Sequence of chain 20.A:
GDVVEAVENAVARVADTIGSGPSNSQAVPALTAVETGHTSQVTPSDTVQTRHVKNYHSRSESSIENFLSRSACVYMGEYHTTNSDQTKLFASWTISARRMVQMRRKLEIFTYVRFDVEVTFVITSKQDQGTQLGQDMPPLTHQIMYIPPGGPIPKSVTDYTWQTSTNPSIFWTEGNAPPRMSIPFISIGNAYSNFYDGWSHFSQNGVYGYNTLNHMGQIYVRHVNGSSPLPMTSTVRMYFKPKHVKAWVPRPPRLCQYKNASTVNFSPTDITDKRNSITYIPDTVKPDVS

Binding-site contacts:
Ligand atom O contacts residue TYR192 of chain 20.A at 3.9 Å.
Ligand atom C1 contacts residue ILE183 of chain 20.A at 4.2 Å (hydrophobic).
Ligand atom OXT contacts residue ASN194 of chain 20.A at 4.3 Å.
Ligand atom O contacts residue ASN194 of chain 20.A at 3.0 Å (h-bond).
Ligand atom C2 contacts residue ILE95 of chain 20.A at 3.8 Å (hydrophobic).
Ligand atom O contacts residue VAL113 of chain 20.A at 4.0 Å.
Ligand atom C7 contacts residue VAL117 of chain 20.A at 4.3 Å (hydrophobic).
Ligand atom N contacts residue ILE219 of chain 20.A at 4.0 Å.
Ligand atom C5 contacts residue PHE240 of chain 20.A at 4.1 Å (hydrophobic).
Ligand atom OXT contacts residue MET216 of chain 20.A at 4.2 Å.
Ligand atom C8 contacts residue MET216 of chain 20.A at 3.9 Å (hydrophobic).
Ligand atom C9 contacts residue TYR192 of chain 20.A at 4.1 Å (hydrophobic).
Ligand atom N contacts residue TYR146 of chain 20.A at 4.1 Å.
Ligand atom O contacts residue LEU107 of chain 20.A at 4.4 Å.
Ligand atom C contacts residue TYR210 of chain 20.A at 4.1 Å (hydrophobic).
Ligand atom C7 contacts residue TYR192 of chain 20.A at 4.4 Å (hydrophobic).
Ligand atom N contacts residue MET181 of chain 20.A at 3.9 Å.
Ligand atom C contacts residue TYR192 of chain 20.A at 4.2 Å (hydrophobic).
Ligand atom C3 contacts residue ILE183 of chain 20.A at 3.7 Å (hydrophobic).
Ligand atom C10 contacts residue TYR192 of chain 20.A at 4.3 Å (hydrophobic).
Ligand atom C5 contacts residue ILE95 of chain 20.A at 3.8 Å (hydrophobic).
Ligand atom CA2 contacts residue PHE115 of chain 20.A at 4.3 Å (hydrophobic).
Ligand atom C5 contacts residue ILE183 of chain 20.A at 4.4 Å (hydrophobic).
Ligand atom C4 contacts residue ILE183 of chain 20.A at 4.2 Å (hydrophobic).
Ligand atom C7 contacts residue ILE95 of chain 20.A at 4.3 Å (hydrophobic).
Ligand atom C2 contacts residue ILE183 of chain 20.A at 4.2 Å (hydrophobic).
Ligand atom C9 contacts residue PHE115 of chain 20.A at 4.1 Å (hydrophobic).
Ligand atom C8 contacts residue TYR192 of chain 20.A at 3.6 Å (hydrophobic).
Ligand atom C1 contacts residue VAL119 of chain 20.A at 4.2 Å (hydrophobic).
Ligand atom C1 contacts residue ILE219 of chain 20.A at 4.1 Å (hydrophobic).
Ligand atom C9 contacts residue PHE240 of chain 20.A at 4.1 Å (hydrophobic).
Ligand atom C6 contacts residue ILE95 of chain 20.A at 4.1 Å (hydrophobic).
Ligand atom C3 contacts residue ILE95 of chain 20.A at 4.2 Å (hydrophobic).
Ligand atom C4 contacts residue ILE95 of chain 20.A at 4.0 Å (hydrophobic).
Ligand atom C6 contacts residue TYR192 of chain 20.A at 4.4 Å (hydrophobic).
Ligand atom C contacts residue ASN194 of chain 20.A at 4.0 Å.
Ligand atom C10 contacts residue MET216 of chain 20.A at 3.6 Å (hydrophobic).
Ligand atom OXT contacts residue TYR210 of chain 20.A at 3.0 Å (h-bond).
Ligand atom C7 contacts residue PHE240 of chain 20.A at 3.9 Å (hydrophobic).
Ligand atom C2 contacts residue TYR146 of chain 20.A at 3.9 Å (hydrophobic).

This protein binds this small molecule.
Small molecule (SMILES): NCCCCCCCCCCCC(=O)O